Binding-site contacts:
Ligand atom C6 contacts residue THR156 of chain 8.C at 3.9 Å.
Ligand atom O6 contacts residue MET151 of chain 8.C at 4.4 Å.
Ligand atom O5 contacts residue ASN157 of chain 8.C at 4.2 Å.
Ligand atom C7 contacts residue GLY150 of chain 8.C at 3.1 Å.
Ligand atom C1 contacts residue THR156 of chain 8.C at 4.3 Å.
Ligand atom C3 contacts residue ASN154 of chain 8.C at 3.8 Å.
Ligand atom C8 contacts residue THR156 of chain 8.C at 4.2 Å.
Ligand atom N2 contacts residue GLY150 of chain 8.C at 3.5 Å (h-bond).
Ligand atom C4 contacts residue ASN154 of chain 8.C at 4.2 Å.
Ligand atom C2 contacts residue ASN154 of chain 8.C at 2.4 Å.
Ligand atom C6 contacts residue ASN157 of chain 8.C at 3.7 Å.
Ligand atom O7 contacts residue GLY150 of chain 8.C at 2.9 Å (h-bond).
Ligand atom C8 contacts residue ASN157 of chain 8.C at 3.3 Å.
Ligand atom O5 contacts residue MET151 of chain 8.C at 3.9 Å.
Ligand atom C2 contacts residue MET151 of chain 8.C at 4.3 Å (hydrophobic).
Ligand atom N2 contacts residue ASN154 of chain 8.C at 2.9 Å (h-bond).
Ligand atom O5 contacts residue THR156 of chain 8.C at 4.1 Å.
Ligand atom O5 contacts residue THR156 of chain 8.C at 3.8 Å.
Ligand atom C3 contacts residue MET151 of chain 8.C at 4.1 Å (hydrophobic).
Ligand atom C5 contacts residue THR156 of chain 8.C at 4.1 Å.
Ligand atom C1 contacts residue MET151 of chain 8.C at 4.2 Å (hydrophobic).
Ligand atom C6 contacts residue ASP161 of chain 8.C at 3.7 Å.
Ligand atom C4 contacts residue MET151 of chain 8.C at 3.9 Å (hydrophobic).
Ligand atom O5 contacts residue ASN154 of chain 8.C at 2.3 Å (h-bond).
Ligand atom O7 contacts residue ASN154 of chain 8.C at 4.0 Å.
Ligand atom C1 contacts residue ASN154 of chain 8.C at 1.4 Å.
Ligand atom O7 contacts residue HIS148 of chain 8.C at 3.6 Å.
Ligand atom C8 contacts residue GLY150 of chain 8.C at 3.7 Å.
Ligand atom C6 contacts residue THR156 of chain 8.C at 3.8 Å.
Ligand atom C5 contacts residue THR156 of chain 8.C at 3.8 Å.
Ligand atom C5 contacts residue MET151 of chain 8.C at 3.8 Å (hydrophobic).
Ligand atom C1 contacts residue GLY150 of chain 8.C at 4.0 Å.
Ligand atom C5 contacts residue ASN154 of chain 8.C at 3.6 Å.
Ligand atom C2 contacts residue GLY150 of chain 8.C at 3.8 Å.
Ligand atom C7 contacts residue ASN154 of chain 8.C at 3.7 Å.

Sequence of chain 8.C:
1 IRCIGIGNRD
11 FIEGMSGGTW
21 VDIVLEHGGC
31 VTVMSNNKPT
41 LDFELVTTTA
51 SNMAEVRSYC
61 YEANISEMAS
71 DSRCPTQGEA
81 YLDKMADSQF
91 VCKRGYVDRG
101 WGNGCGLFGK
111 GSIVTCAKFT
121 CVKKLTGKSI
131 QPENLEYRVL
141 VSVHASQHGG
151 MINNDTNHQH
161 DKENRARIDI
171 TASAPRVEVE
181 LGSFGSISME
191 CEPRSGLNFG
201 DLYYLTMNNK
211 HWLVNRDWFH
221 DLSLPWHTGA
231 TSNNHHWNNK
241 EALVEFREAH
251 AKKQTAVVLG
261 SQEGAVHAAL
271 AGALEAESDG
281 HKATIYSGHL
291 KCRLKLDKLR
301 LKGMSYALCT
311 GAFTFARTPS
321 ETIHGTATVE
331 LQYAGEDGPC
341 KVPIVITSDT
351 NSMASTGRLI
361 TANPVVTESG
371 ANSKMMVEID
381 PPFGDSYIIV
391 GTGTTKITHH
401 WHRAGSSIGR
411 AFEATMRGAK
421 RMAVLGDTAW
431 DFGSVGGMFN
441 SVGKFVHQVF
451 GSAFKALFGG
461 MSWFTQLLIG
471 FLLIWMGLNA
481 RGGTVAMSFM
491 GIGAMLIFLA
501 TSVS

The protein below binds the small molecule below.
Small molecule (SMILES): CC(=O)N[C@H]1[C@H](O[C@H]2[C@H](O)[C@@H](NC(C)=O)CO[C@@H]2CO[C@@H]2O[C@@H](C)[C@@H](O)[C@@H](O)[C@@H]2O)O[C@H](CO)[C@@H](O)[C@@H]1O